Sequence of chain 6.B:
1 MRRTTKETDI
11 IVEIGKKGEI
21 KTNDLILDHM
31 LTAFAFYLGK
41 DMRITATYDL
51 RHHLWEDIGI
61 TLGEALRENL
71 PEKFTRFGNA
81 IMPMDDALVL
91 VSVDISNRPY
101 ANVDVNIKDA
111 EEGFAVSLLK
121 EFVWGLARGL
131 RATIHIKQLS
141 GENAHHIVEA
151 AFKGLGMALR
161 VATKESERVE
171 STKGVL

Sequence of chain 6.A:
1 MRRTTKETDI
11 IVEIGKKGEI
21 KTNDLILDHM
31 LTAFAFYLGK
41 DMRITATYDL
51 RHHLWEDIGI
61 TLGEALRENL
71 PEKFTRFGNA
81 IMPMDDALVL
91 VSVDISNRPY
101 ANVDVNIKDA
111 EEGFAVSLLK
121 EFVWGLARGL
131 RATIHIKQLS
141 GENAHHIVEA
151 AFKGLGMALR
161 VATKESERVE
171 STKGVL

This small molecule binds to this protein.
Small molecule (SMILES): O=P(O)(O)C[C@@H](O)Cn1cncn1

Sequence of chain 7.A:
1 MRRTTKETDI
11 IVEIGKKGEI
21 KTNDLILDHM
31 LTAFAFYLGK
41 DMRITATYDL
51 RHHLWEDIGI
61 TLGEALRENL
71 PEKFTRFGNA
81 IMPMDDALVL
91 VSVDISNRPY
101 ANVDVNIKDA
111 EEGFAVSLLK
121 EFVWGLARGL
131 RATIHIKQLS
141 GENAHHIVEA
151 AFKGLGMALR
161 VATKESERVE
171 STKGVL

Binding-site contacts:
Ligand atom N1 contacts residue HIS145 of chain 7.A at 3.1 Å (h-bond).
Ligand atom O12 contacts residue ARG98 of chain 6.B at 3.1 Å (salt-bridge).
Ligand atom C3 contacts residue MET84 of chain 7.A at 3.7 Å (hydrophobic).
Ligand atom O13 contacts residue GLU149 of chain 7.A at 3.2 Å (salt-bridge).
Ligand atom N2 contacts residue MN1 of chain 6.E at 3.2 Å.
Ligand atom N4 contacts residue GLU56 of chain 6.A at 3.1 Å (salt-bridge).
Ligand atom N4 contacts residue HIS146 of chain 7.A at 3.3 Å (h-bond).
Ligand atom N1 contacts residue HIS53 of chain 6.A at 3.4 Å (h-bond).
Ligand atom N2 contacts residue MET84 of chain 7.A at 3.5 Å (h-bond).
Ligand atom O12 contacts residue LYS153 of chain 7.A at 2.8 Å (salt-bridge).
Ligand atom N4 contacts residue HIS52 of chain 6.A at 3.1 Å (h-bond).
Ligand atom C5 contacts residue MN1 of chain 6.D at 3.3 Å.
Ligand atom N1 contacts residue GLU149 of chain 7.A at 3.1 Å (salt-bridge).
Ligand atom C6 contacts residue MN1 of chain 6.E at 3.5 Å.
Ligand atom O11 contacts residue SER171 of chain 6.B at 2.6 Å (h-bond).
Ligand atom P9 contacts residue ARG76 of chain 6.B at 3.7 Å.
Ligand atom O10 contacts residue LYS173 of chain 6.B at 2.7 Å (salt-bridge).
Ligand atom C6 contacts residue GLU149 of chain 7.A at 3.5 Å.
Ligand atom O13 contacts residue GLU7 of chain 6.A at 2.8 Å (salt-bridge).
Ligand atom O13 contacts residue HIS53 of chain 6.A at 3.3 Å (h-bond).
Ligand atom C6 contacts residue MET84 of chain 7.A at 3.6 Å (hydrophobic).
Ligand atom O13 contacts residue HIS29 of chain 7.A at 3.2 Å (h-bond).
Ligand atom O12 contacts residue ARG76 of chain 6.B at 2.9 Å (salt-bridge).
Ligand atom O10 contacts residue ARG98 of chain 6.B at 2.8 Å (salt-bridge).
Ligand atom C5 contacts residue HIS145 of chain 7.A at 3.4 Å.
Ligand atom C5 contacts residue MN1 of chain 6.E at 3.3 Å.
Ligand atom C7 contacts residue MN1 of chain 6.E at 3.4 Å.
Ligand atom N4 contacts residue MN1 of chain 6.D at 2.3 Å.
Ligand atom O11 contacts residue ARG76 of chain 6.B at 2.8 Å (salt-bridge).
Ligand atom N1 contacts residue MN1 of chain 6.E at 2.2 Å.
Ligand atom C5 contacts residue HIS52 of chain 6.A at 3.2 Å.
Ligand atom C8 contacts residue GLU149 of chain 7.A at 3.5 Å.
Ligand atom P9 contacts residue SER171 of chain 6.B at 3.7 Å.
Ligand atom O10 contacts residue SER171 of chain 6.B at 3.8 Å.
Ligand atom N2 contacts residue GLU149 of chain 7.A at 3.6 Å (salt-bridge).
Ligand atom C5 contacts residue HIS53 of chain 6.A at 3.7 Å.
Ligand atom O13 contacts residue MN1 of chain 6.E at 2.3 Å.
Ligand atom C7 contacts residue GLU149 of chain 7.A at 3.6 Å.
Ligand atom C7 contacts residue GLU7 of chain 6.A at 3.5 Å.
Ligand atom C3 contacts residue MN1 of chain 6.D at 3.3 Å.